This protein binds this small molecule.
Small molecule (SMILES): CCc1noc(C)c1C(=O)Nc1cc(C)on1

Binding-site contacts:
Ligand atom O2 contacts residue LYS174 of chain 1.B at 3.4 Å (salt-bridge).
Ligand atom C2 contacts residue TYR222 of chain 1.B at 4.1 Å (hydrophobic).
Ligand atom N3 contacts residue TYR208 of chain 1.B at 3.6 Å.
Ligand atom C7 contacts residue LYS174 of chain 1.B at 4.4 Å.
Ligand atom C1 contacts residue TYR208 of chain 1.B at 4.2 Å (hydrophobic).
Ligand atom O1 contacts residue TYR222 of chain 1.B at 3.2 Å.
Ligand atom C2 contacts residue PRO220 of chain 1.B at 3.1 Å (hydrophobic).
Ligand atom C1 contacts residue THR221 of chain 1.B at 3.7 Å.
Ligand atom C10 contacts residue TYR208 of chain 1.B at 3.1 Å (hydrophobic).
Ligand atom C4 contacts residue TYR222 of chain 1.B at 3.8 Å (hydrophobic).
Ligand atom C5 contacts residue ASP177 of chain 1.B at 3.5 Å.
Ligand atom N3 contacts residue ASN329 of chain 1.C at 3.2 Å (h-bond).
Ligand atom C5 contacts residue SER176 of chain 1.B at 3.3 Å.
Ligand atom O3 contacts residue ASN329 of chain 1.C at 3.5 Å (h-bond).
Ligand atom C8 contacts residue ASN329 of chain 1.C at 4.5 Å.
Ligand atom C8 contacts residue LYS174 of chain 1.B at 4.2 Å.
Ligand atom C7 contacts residue VAL175 of chain 1.B at 4.0 Å (hydrophobic).
Ligand atom N2 contacts residue TYR208 of chain 1.B at 4.2 Å.
Ligand atom C10 contacts residue LYS174 of chain 1.B at 3.9 Å.
Ligand atom C2 contacts residue THR221 of chain 1.B at 3.8 Å.
Ligand atom O3 contacts residue TYR208 of chain 1.B at 3.2 Å (h-bond).
Ligand atom C3 contacts residue TYR222 of chain 1.B at 4.4 Å (hydrophobic).
Ligand atom C1 contacts residue PRO220 of chain 1.B at 3.4 Å (hydrophobic).
Ligand atom C11 contacts residue LYS174 of chain 1.B at 4.1 Å.
Ligand atom N1 contacts residue TYR222 of chain 1.B at 3.5 Å.
Ligand atom C5 contacts residue TYR222 of chain 1.B at 3.9 Å (hydrophobic).
Ligand atom C4 contacts residue ASP177 of chain 1.B at 4.2 Å.
Ligand atom C1 contacts residue LEU225 of chain 1.B at 4.3 Å (hydrophobic).
Ligand atom O2 contacts residue VAL175 of chain 1.B at 3.2 Å.
Ligand atom C9 contacts residue TYR208 of chain 1.B at 3.3 Å (hydrophobic).
Ligand atom O2 contacts residue SER176 of chain 1.B at 4.0 Å.
Ligand atom C1 contacts residue TYR222 of chain 1.B at 3.9 Å (hydrophobic).
Ligand atom C1 contacts residue VAL175 of chain 1.B at 4.0 Å (hydrophobic).
Ligand atom O1 contacts residue ASP177 of chain 1.B at 4.1 Å.
Ligand atom C6 contacts residue VAL175 of chain 1.B at 4.1 Å (hydrophobic).
Ligand atom C8 contacts residue TYR208 of chain 1.B at 3.7 Å (hydrophobic).
Ligand atom C9 contacts residue LYS174 of chain 1.B at 3.2 Å.
Ligand atom C11 contacts residue TYR208 of chain 1.B at 3.5 Å (hydrophobic).

Sequence of chain 1.B:
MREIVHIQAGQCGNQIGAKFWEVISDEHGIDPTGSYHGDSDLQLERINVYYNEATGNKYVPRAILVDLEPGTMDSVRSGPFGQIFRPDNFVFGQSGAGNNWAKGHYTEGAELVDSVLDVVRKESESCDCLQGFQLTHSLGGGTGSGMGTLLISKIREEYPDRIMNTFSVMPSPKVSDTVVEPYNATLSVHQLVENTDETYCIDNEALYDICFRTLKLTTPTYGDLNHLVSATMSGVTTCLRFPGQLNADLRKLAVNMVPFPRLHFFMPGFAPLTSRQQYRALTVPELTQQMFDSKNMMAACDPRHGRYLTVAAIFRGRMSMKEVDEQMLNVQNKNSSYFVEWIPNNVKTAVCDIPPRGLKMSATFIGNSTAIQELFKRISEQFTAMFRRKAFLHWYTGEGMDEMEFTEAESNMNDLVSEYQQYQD

Sequence of chain 1.C:
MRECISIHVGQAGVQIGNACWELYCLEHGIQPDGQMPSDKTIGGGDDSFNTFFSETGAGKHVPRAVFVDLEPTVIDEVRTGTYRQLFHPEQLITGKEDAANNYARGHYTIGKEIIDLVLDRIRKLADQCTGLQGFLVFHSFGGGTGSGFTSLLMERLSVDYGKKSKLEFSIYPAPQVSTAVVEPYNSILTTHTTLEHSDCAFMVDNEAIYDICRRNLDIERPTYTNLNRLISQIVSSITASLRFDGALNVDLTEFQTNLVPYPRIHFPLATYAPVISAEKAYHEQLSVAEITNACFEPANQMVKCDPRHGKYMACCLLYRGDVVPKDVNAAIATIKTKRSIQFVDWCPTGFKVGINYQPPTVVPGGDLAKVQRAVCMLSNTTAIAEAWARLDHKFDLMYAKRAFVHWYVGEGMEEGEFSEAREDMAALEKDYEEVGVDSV